Binding-site contacts:
Ligand atom O1 contacts residue GLY122 of chain 1.A at 3.7 Å.
Ligand atom O4 contacts residue TYR131 of chain 1.A at 2.9 Å (h-bond).
Ligand atom C8 contacts residue AMP1 of chain 1.F at 3.9 Å.
Ligand atom S1 contacts residue HIS61 of chain 1.A at 3.7 Å.
Ligand atom O3 contacts residue AMP1 of chain 1.F at 2.9 Å (h-bond).
Ligand atom C4 contacts residue TYR131 of chain 1.A at 3.0 Å (hydrophobic).
Ligand atom O7 contacts residue G2 of chain 1.B at 2.2 Å (h-bond).
Ligand atom N3 contacts residue LYS138 of chain 1.A at 2.8 Å (salt-bridge).
Ligand atom N3 contacts residue G2 of chain 1.B at 3.8 Å.
Ligand atom N2 contacts residue G2 of chain 1.B at 3.5 Å.
Ligand atom C7 contacts residue AMP1 of chain 1.F at 2.7 Å.
Ligand atom O6 contacts residue G2 of chain 1.B at 3.3 Å.
Ligand atom O5 contacts residue AMP1 of chain 1.F at 1.6 Å.
Ligand atom O1 contacts residue G2 of chain 1.B at 2.5 Å (h-bond).
Ligand atom O2 contacts residue G2 of chain 1.B at 3.6 Å.
Ligand atom O3 contacts residue ARG126 of chain 1.A at 3.0 Å (salt-bridge).
Ligand atom C6 contacts residue AMP1 of chain 1.F at 3.4 Å.
Ligand atom O4 contacts residue ILE121 of chain 1.A at 3.6 Å (h-bond).
Ligand atom S1 contacts residue G2 of chain 1.B at 1.5 Å (h-bond).
Ligand atom O1 contacts residue VAL123 of chain 1.A at 2.7 Å (h-bond).
Ligand atom C7 contacts residue VAL123 of chain 1.A at 3.7 Å (hydrophobic).
Ligand atom C3 contacts residue G2 of chain 1.B at 3.9 Å.
Ligand atom C2 contacts residue G2 of chain 1.B at 3.7 Å.
Ligand atom S1 contacts residue TYR131 of chain 1.A at 3.6 Å.
Ligand atom O2 contacts residue AMP1 of chain 1.F at 3.0 Å (h-bond).
Ligand atom O4 contacts residue G2 of chain 1.B at 2.6 Å (h-bond).
Ligand atom C3 contacts residue TYR131 of chain 1.A at 3.3 Å (hydrophobic).
Ligand atom O4 contacts residue HIS61 of chain 1.A at 3.6 Å.
Ligand atom O7 contacts residue VAL123 of chain 1.A at 3.8 Å.
Ligand atom S1 contacts residue VAL123 of chain 1.A at 3.8 Å.
Ligand atom O1 contacts residue HIS61 of chain 1.A at 3.3 Å (h-bond).
Ligand atom O3 contacts residue TYR131 of chain 1.A at 3.6 Å.
Ligand atom C6 contacts residue TYR131 of chain 1.A at 3.6 Å (hydrophobic).
Ligand atom C1 contacts residue G2 of chain 1.B at 3.8 Å.
Ligand atom O4 contacts residue GLY122 of chain 1.A at 3.7 Å.
Ligand atom C9 contacts residue G2 of chain 1.B at 2.8 Å.
Ligand atom C8 contacts residue ARG125 of chain 1.A at 3.9 Å.
Ligand atom C9 contacts residue VAL123 of chain 1.A at 3.1 Å (hydrophobic).
Ligand atom C8 contacts residue VAL123 of chain 1.A at 3.9 Å (hydrophobic).
Ligand atom O7 contacts residue TYR131 of chain 1.A at 3.3 Å (h-bond).

The protein below binds the small molecule below.
Small molecule (SMILES): Nc1ccn([C@@H]2O[C@H](COS(=O)(=O)O)[C@@H](O)[C@H]2O)c(=O)n1

Sequence of chain 1.A:
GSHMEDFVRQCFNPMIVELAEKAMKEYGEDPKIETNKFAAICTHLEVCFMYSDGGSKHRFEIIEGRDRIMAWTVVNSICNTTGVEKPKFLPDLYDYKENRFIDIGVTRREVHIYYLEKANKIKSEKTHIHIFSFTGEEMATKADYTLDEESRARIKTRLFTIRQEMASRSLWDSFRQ